Binding-site contacts:
Ligand atom C1' contacts residue ASN414 of chain 38.A at 4.1 Å.
Ligand atom C4' contacts residue VAL47 of chain 38.A at 4.1 Å (hydrophobic).
Ligand atom O3' contacts residue VAL47 of chain 38.A at 3.1 Å.
Ligand atom C3' contacts residue VAL47 of chain 38.A at 4.0 Å (hydrophobic).
Ligand atom OP2 contacts residue ARG18 of chain 37.C at 3.7 Å.
Ligand atom OP1 contacts residue ARG412 of chain 38.A at 3.8 Å.
Ligand atom C5' contacts residue ASN414 of chain 38.A at 3.3 Å.
Ligand atom O5' contacts residue ARG412 of chain 38.A at 3.1 Å (salt-bridge).
Ligand atom O4' contacts residue ASN414 of chain 38.A at 2.9 Å (h-bond).
Ligand atom C2' contacts residue VAL47 of chain 38.A at 4.3 Å (hydrophobic).
Ligand atom OP2 contacts residue ARG412 of chain 38.A at 1.4 Å (salt-bridge).
Ligand atom C4' contacts residue ARG412 of chain 38.A at 4.4 Å.
Ligand atom OP1 contacts residue ARG18 of chain 37.C at 4.0 Å.
Ligand atom C4' contacts residue ASN414 of chain 38.A at 3.0 Å.
Ligand atom P contacts residue ARG412 of chain 38.A at 2.6 Å.
Ligand atom OP1 contacts residue LYS21 of chain 37.C at 3.9 Å.
Ligand atom O3' contacts residue ARG412 of chain 38.A at 4.3 Å.
Ligand atom P contacts residue LYS21 of chain 37.C at 3.4 Å.
Ligand atom OP2 contacts residue LYS21 of chain 37.C at 2.7 Å (salt-bridge).
Ligand atom C5' contacts residue ARG412 of chain 38.A at 3.0 Å.
Ligand atom C3' contacts residue ASN414 of chain 38.A at 4.5 Å.

Sequence of chain 38.A:
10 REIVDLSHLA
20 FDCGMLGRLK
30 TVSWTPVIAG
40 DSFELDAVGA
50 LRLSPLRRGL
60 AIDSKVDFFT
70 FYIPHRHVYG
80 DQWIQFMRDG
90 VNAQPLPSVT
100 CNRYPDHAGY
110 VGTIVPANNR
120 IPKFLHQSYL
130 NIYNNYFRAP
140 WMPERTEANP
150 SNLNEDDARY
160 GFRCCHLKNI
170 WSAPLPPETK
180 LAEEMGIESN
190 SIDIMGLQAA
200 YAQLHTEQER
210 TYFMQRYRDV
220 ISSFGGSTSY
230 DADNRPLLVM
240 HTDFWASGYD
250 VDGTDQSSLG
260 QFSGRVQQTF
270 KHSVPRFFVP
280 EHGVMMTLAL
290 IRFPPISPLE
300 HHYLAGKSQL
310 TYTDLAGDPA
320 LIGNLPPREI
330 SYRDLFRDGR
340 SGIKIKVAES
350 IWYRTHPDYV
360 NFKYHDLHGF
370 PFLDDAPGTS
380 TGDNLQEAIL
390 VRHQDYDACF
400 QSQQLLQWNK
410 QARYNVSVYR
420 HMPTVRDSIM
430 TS

Sequence of chain 37.C:
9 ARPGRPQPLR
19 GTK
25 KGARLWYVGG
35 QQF

A protein and the small-molecule ligand that binds it are described below.
Small molecule (SMILES): Nc1ccn([C@H]2C[C@H](O)[C@@H](COP(=O)(O)O)O2)c(=O)n1